Sequence of chain 1.B:
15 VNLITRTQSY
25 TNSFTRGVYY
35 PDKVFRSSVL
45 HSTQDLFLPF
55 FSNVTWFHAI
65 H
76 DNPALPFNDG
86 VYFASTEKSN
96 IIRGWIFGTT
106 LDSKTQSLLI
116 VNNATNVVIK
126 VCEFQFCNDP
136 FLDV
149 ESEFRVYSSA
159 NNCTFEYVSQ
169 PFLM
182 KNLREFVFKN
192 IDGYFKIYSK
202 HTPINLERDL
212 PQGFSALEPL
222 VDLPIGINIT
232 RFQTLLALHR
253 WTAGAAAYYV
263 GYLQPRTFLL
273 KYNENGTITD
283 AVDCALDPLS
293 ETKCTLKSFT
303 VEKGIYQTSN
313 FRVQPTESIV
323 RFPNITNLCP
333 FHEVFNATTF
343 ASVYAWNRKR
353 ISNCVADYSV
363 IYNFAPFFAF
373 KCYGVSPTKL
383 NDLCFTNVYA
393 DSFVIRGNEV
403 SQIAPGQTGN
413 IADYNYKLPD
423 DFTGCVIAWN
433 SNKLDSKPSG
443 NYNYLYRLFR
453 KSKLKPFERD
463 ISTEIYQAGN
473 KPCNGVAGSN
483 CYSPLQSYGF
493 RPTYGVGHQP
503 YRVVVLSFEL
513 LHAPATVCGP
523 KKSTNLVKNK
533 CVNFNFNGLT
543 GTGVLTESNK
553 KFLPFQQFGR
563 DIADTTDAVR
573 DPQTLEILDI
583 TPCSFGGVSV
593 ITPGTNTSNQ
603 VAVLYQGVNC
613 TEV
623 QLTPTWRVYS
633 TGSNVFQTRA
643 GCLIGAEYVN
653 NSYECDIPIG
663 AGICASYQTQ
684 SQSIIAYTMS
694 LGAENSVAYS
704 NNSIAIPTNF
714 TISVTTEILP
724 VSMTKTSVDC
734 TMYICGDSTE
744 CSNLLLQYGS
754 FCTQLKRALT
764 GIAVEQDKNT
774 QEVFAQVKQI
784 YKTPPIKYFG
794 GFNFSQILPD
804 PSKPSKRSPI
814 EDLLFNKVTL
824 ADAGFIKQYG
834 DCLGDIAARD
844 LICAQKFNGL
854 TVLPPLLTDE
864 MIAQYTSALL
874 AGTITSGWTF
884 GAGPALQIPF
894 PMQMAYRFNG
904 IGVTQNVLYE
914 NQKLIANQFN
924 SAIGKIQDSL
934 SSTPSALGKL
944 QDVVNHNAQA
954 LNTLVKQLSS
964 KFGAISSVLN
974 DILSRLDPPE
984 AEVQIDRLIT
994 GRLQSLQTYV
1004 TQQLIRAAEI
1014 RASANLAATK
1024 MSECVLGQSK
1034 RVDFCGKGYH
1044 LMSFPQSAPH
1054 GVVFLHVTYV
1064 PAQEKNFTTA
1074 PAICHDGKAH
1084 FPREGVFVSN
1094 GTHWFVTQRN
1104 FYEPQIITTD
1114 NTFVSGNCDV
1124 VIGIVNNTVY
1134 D

A protein and the small-molecule ligand that binds it are described below.
Small molecule (SMILES): CC(=O)N[C@@H]1[C@@H](O)[C@H](O)[C@@H](CO)O[C@H]1O

Binding-site contacts:
Ligand atom C8 contacts residue THR120 of chain 1.B at 3.5 Å.
Ligand atom O4 contacts residue ASN121 of chain 1.B at 4.4 Å.
Ligand atom C1 contacts residue THR120 of chain 1.B at 3.4 Å.
Ligand atom C3 contacts residue ASN118 of chain 1.B at 3.8 Å.
Ligand atom C3 contacts residue THR120 of chain 1.B at 3.5 Å.
Ligand atom C6 contacts residue VAL123 of chain 1.B at 3.6 Å (hydrophobic).
Ligand atom O5 contacts residue ASN121 of chain 1.B at 4.4 Å.
Ligand atom C5 contacts residue ASN118 of chain 1.B at 3.7 Å.
Ligand atom C5 contacts residue ASN121 of chain 1.B at 4.0 Å.
Ligand atom C7 contacts residue THR120 of chain 1.B at 3.4 Å.
Ligand atom O5 contacts residue ASN118 of chain 1.B at 2.4 Å (h-bond).
Ligand atom C7 contacts residue ASN118 of chain 1.B at 3.9 Å.
Ligand atom C1 contacts residue ASN121 of chain 1.B at 4.3 Å.
Ligand atom N2 contacts residue THR120 of chain 1.B at 2.5 Å (h-bond).
Ligand atom C2 contacts residue THR120 of chain 1.B at 3.2 Å.
Ligand atom C1 contacts residue ASN118 of chain 1.B at 1.4 Å.
Ligand atom C2 contacts residue ASN118 of chain 1.B at 2.4 Å.
Ligand atom O3 contacts residue THR120 of chain 1.B at 4.2 Å.
Ligand atom O7 contacts residue ASN118 of chain 1.B at 4.4 Å.
Ligand atom N2 contacts residue ASN118 of chain 1.B at 2.9 Å (h-bond).
Ligand atom C4 contacts residue ASN118 of chain 1.B at 4.2 Å.
Ligand atom O6 contacts residue VAL123 of chain 1.B at 4.4 Å.